The small molecule below binds the protein below.
Small molecule (SMILES): CC(C)C[C@H](NC(=O)[C@H](C)NC(=O)[C@@H]1CCCN1C(=O)[C@H](C)NC(=O)CN=[N+]=N)[C@@H](O)[C@H](C)CO

Sequence of chain 1.N:
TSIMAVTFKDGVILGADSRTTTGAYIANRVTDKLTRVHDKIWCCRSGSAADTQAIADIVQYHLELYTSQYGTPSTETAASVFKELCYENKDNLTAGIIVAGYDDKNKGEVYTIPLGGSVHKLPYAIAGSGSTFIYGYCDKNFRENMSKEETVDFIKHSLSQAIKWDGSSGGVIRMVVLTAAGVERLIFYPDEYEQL

Sequence of chain 1.H:
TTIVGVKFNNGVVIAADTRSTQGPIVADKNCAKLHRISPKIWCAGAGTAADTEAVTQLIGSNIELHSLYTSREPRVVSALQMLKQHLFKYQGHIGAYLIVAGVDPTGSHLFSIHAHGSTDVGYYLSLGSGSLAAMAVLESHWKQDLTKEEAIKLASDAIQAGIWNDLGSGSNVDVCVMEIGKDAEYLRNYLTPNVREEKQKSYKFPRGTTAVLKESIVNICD

Binding-site contacts:
Ligand atom C25 contacts residue THR1 of chain 1.N at 2.7 Å.
Ligand atom C28 contacts residue THR20 of chain 1.N at 3.4 Å.
Ligand atom C contacts residue GLY47 of chain 1.N at 3.5 Å.
Ligand atom C23 contacts residue ARG19 of chain 1.N at 3.3 Å.
Ligand atom O contacts residue THR20 of chain 1.N at 3.5 Å.
Ligand atom C contacts residue THR21 of chain 1.N at 3.6 Å.
Ligand atom O7 contacts residue THR21 of chain 1.N at 3.6 Å.
Ligand atom CD contacts residue THR22 of chain 1.N at 3.8 Å.
Ligand atom CA contacts residue THR1 of chain 1.N at 2.4 Å.
Ligand atom CB contacts residue ALA49 of chain 1.N at 3.8 Å (hydrophobic).
Ligand atom C23 contacts residue SER168 of chain 1.N at 3.1 Å.
Ligand atom O7 contacts residue THR1 of chain 1.N at 3.4 Å (h-bond).
Ligand atom C27 contacts residue ALA49 of chain 1.N at 3.7 Å (hydrophobic).
Ligand atom C25 contacts residue GLY47 of chain 1.N at 3.6 Å.
Ligand atom C27 contacts residue ARG45 of chain 1.N at 3.6 Å.
Ligand atom C22 contacts residue SER168 of chain 1.N at 3.6 Å.
Ligand atom CG contacts residue THR22 of chain 1.N at 3.9 Å.
Ligand atom CB contacts residue HIS116 of chain 1.H at 3.7 Å.
Ligand atom O7 contacts residue SER168 of chain 1.N at 3.8 Å.
Ligand atom C contacts residue LYS33 of chain 1.N at 3.8 Å.
Ligand atom O contacts residue ALA49 of chain 1.N at 3.1 Å (h-bond).
Ligand atom C23 contacts residue LYS33 of chain 1.N at 3.8 Å.
Ligand atom CA contacts residue GLY47 of chain 1.N at 3.8 Å.
Ligand atom C24 contacts residue THR1 of chain 1.N at 2.4 Å.
Ligand atom O contacts residue THR1 of chain 1.N at 2.2 Å (h-bond).
Ligand atom C27 contacts residue THR52 of chain 1.N at 3.8 Å.
Ligand atom C contacts residue THR1 of chain 1.N at 1.4 Å.
Ligand atom CB contacts residue GLY47 of chain 1.N at 3.7 Å.
Ligand atom C26 contacts residue THR1 of chain 1.N at 3.8 Å.
Ligand atom O contacts residue GLY47 of chain 1.N at 3.1 Å (h-bond).
Ligand atom C23 contacts residue THR1 of chain 1.N at 2.5 Å.
Ligand atom O contacts residue THR21 of chain 1.N at 3.0 Å (h-bond).
Ligand atom N contacts residue THR21 of chain 1.N at 2.9 Å (h-bond).
Ligand atom CA contacts residue THR21 of chain 1.N at 3.3 Å.
Ligand atom N contacts residue GLY47 of chain 1.N at 2.8 Å (h-bond).
Ligand atom O contacts residue SER46 of chain 1.N at 3.8 Å.
Ligand atom C22 contacts residue THR1 of chain 1.N at 1.5 Å.
Ligand atom CA contacts residue GLY47 of chain 1.N at 3.3 Å.
Ligand atom O contacts residue THR22 of chain 1.N at 3.5 Å (h-bond).
Ligand atom N contacts residue THR1 of chain 1.N at 3.7 Å.